Binding-site contacts:
Ligand atom C5 contacts residue PRO254 of chain 2.A at 3.9 Å (hydrophobic).
Ligand atom C8 contacts residue NAG1 of chain 2.I at 3.4 Å.
Ligand atom C6 contacts residue LEU228 of chain 2.A at 3.9 Å (hydrophobic).
Ligand atom O6 contacts residue LEU228 of chain 2.A at 4.4 Å.
Ligand atom O5 contacts residue ASN409 of chain 2.A at 2.2 Å (h-bond).
Ligand atom C1 contacts residue ASN409 of chain 2.A at 1.4 Å.
Ligand atom C6 contacts residue PRO254 of chain 2.A at 3.0 Å (hydrophobic).
Ligand atom O7 contacts residue ASN409 of chain 2.A at 3.9 Å.
Ligand atom N2 contacts residue ASN409 of chain 2.A at 2.9 Å (h-bond).
Ligand atom O6 contacts residue PRO254 of chain 2.A at 4.0 Å.
Ligand atom C2 contacts residue ASN409 of chain 2.A at 2.4 Å.
Ligand atom O5 contacts residue PRO254 of chain 2.A at 3.7 Å.
Ligand atom C7 contacts residue ASN409 of chain 2.A at 3.6 Å.
Ligand atom C3 contacts residue ASN409 of chain 2.A at 3.7 Å.
Ligand atom C4 contacts residue ASN409 of chain 2.A at 4.1 Å.
Ligand atom C5 contacts residue ASN409 of chain 2.A at 3.6 Å.

A protein and the small-molecule ligand that binds it are described below.
Small molecule (SMILES): CC(=O)N[C@H]1[C@H](O[C@H]2[C@H](O)[C@@H](NC(C)=O)CO[C@@H]2CO)O[C@H](CO)[C@@H](O[C@@H]2O[C@H](CO)[C@@H](O)[C@H](O[C@H]3O[C@H](CO)[C@@H](O)[C@H](O)[C@@H]3O)[C@@H]2O)[C@@H]1O

Sequence of chain 2.A:
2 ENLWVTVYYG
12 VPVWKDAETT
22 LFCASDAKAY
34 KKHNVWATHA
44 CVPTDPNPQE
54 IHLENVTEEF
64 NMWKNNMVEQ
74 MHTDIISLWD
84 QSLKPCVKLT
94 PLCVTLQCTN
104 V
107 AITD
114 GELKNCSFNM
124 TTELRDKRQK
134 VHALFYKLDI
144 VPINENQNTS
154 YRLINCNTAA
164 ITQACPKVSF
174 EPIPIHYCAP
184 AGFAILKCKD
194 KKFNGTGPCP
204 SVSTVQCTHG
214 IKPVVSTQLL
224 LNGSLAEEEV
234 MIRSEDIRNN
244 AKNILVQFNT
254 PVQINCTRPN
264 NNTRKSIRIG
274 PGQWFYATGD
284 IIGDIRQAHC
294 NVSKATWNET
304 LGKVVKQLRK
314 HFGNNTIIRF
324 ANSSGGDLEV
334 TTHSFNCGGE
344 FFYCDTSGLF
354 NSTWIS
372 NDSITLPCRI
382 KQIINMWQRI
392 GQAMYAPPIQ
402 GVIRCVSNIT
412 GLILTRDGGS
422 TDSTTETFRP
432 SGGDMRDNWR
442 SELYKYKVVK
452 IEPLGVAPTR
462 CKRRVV